Sequence of chain 48.C:
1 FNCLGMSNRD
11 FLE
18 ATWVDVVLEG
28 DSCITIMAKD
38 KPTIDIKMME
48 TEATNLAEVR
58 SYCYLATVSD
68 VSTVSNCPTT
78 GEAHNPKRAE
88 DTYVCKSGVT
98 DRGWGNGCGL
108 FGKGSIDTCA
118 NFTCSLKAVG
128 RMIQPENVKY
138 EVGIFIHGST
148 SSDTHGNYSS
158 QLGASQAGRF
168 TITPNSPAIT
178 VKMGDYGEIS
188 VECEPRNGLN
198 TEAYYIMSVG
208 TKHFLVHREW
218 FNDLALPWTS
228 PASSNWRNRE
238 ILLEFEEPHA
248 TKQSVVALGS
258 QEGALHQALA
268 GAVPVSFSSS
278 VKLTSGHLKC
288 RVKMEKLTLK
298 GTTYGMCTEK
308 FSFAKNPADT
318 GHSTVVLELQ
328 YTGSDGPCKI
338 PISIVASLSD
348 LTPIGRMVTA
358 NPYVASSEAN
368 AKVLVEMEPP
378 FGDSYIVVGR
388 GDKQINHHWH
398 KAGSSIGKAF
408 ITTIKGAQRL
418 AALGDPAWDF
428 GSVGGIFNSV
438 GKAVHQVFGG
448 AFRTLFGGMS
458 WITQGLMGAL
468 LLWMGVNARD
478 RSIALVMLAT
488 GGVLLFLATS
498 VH

A protein and the small-molecule ligand that binds it are described below.
Small molecule (SMILES): CC(=O)N[C@@H]1[C@@H](O)[C@H](O)[C@@H](CO)O[C@H]1O

Binding-site contacts:
Ligand atom N2 contacts residue ASN154 of chain 48.C at 2.9 Å (h-bond).
Ligand atom C3 contacts residue ASN154 of chain 48.C at 3.8 Å.
Ligand atom C2 contacts residue ASN154 of chain 48.C at 2.4 Å.
Ligand atom C1 contacts residue SER157 of chain 48.C at 3.9 Å.
Ligand atom O5 contacts residue ASN154 of chain 48.C at 2.4 Å (h-bond).
Ligand atom C5 contacts residue ASN154 of chain 48.C at 3.7 Å.
Ligand atom C4 contacts residue ASN154 of chain 48.C at 4.2 Å.
Ligand atom O5 contacts residue SER157 of chain 48.C at 3.8 Å.
Ligand atom C8 contacts residue ASN154 of chain 48.C at 4.2 Å.
Ligand atom C7 contacts residue ASN154 of chain 48.C at 4.0 Å.
Ligand atom C1 contacts residue ASN154 of chain 48.C at 1.4 Å.